Sequence of chain 1.E:
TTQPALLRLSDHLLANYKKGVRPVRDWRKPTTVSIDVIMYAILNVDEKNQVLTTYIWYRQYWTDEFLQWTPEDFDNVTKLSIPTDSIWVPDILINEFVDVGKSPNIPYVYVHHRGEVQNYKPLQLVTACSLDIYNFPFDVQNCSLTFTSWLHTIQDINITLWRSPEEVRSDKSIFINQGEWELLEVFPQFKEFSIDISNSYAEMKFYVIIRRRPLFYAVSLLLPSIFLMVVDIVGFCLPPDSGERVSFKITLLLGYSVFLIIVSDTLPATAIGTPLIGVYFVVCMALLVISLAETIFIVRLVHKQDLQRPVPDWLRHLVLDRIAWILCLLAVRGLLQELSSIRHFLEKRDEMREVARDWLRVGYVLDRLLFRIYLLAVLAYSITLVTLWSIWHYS

A protein and the small-molecule ligand that binds it are described below.
Small molecule (SMILES): CC(=O)N[C@H]1[C@H](O[C@H]2[C@H](O)[C@@H](NC(C)=O)CO[C@@H]2CO)O[C@H](CO)[C@@H](O[C@@H]2O[C@H](CO)[C@@H](O)[C@H](O)[C@@H]2O)[C@@H]1O

Binding-site contacts:
Ligand atom C1 contacts residue ASN191 of chain 1.E at 3.3 Å.
Ligand atom C8 contacts residue PHE223 of chain 1.E at 4.4 Å (hydrophobic).
Ligand atom O7 contacts residue ILE187 of chain 1.E at 4.3 Å.
Ligand atom O6 contacts residue THR193 of chain 1.E at 3.4 Å.
Ligand atom C2 contacts residue ASN191 of chain 1.E at 3.4 Å.
Ligand atom O5 contacts residue ILE192 of chain 1.E at 4.3 Å.
Ligand atom O6 contacts residue ILE192 of chain 1.E at 3.3 Å (h-bond).
Ligand atom O5 contacts residue PHE223 of chain 1.E at 3.6 Å.
Ligand atom C7 contacts residue ASN191 of chain 1.E at 3.4 Å.
Ligand atom N2 contacts residue ASN191 of chain 1.E at 3.9 Å.
Ligand atom C1 contacts residue PHE223 of chain 1.E at 3.6 Å (hydrophobic).
Ligand atom C5 contacts residue PHE223 of chain 1.E at 4.0 Å (hydrophobic).
Ligand atom O7 contacts residue ASN191 of chain 1.E at 2.4 Å (h-bond).
Ligand atom C6 contacts residue THR193 of chain 1.E at 3.7 Å.
Ligand atom O5 contacts residue THR193 of chain 1.E at 4.3 Å.
Ligand atom O7 contacts residue PHE223 of chain 1.E at 4.1 Å.
Ligand atom O6 contacts residue PHE223 of chain 1.E at 3.8 Å.
Ligand atom C7 contacts residue ILE187 of chain 1.E at 4.5 Å (hydrophobic).
Ligand atom O5 contacts residue ASN191 of chain 1.E at 3.6 Å (h-bond).